Binding-site contacts:
Ligand atom C4 contacts residue ASN751 of chain 1.C at 4.2 Å.
Ligand atom C8 contacts residue ARG543 of chain 1.C at 3.4 Å.
Ligand atom C2 contacts residue ASN751 of chain 1.C at 2.4 Å.
Ligand atom C3 contacts residue ASN751 of chain 1.C at 3.6 Å.
Ligand atom C8 contacts residue LEU729 of chain 1.C at 4.3 Å (hydrophobic).
Ligand atom O3 contacts residue ASN751 of chain 1.C at 3.0 Å (h-bond).
Ligand atom C1 contacts residue ASN751 of chain 1.C at 1.4 Å.
Ligand atom C8 contacts residue ASN751 of chain 1.C at 3.5 Å.
Ligand atom N2 contacts residue ASN751 of chain 1.C at 3.3 Å (h-bond).
Ligand atom C5 contacts residue ASN751 of chain 1.C at 3.7 Å.
Ligand atom O5 contacts residue ASN749 of chain 1.C at 4.3 Å.
Ligand atom O5 contacts residue ASN751 of chain 1.C at 2.4 Å (h-bond).
Ligand atom C7 contacts residue ASN751 of chain 1.C at 3.8 Å.
Ligand atom C1 contacts residue ASN749 of chain 1.C at 4.2 Å.

Sequence of chain 1.C:
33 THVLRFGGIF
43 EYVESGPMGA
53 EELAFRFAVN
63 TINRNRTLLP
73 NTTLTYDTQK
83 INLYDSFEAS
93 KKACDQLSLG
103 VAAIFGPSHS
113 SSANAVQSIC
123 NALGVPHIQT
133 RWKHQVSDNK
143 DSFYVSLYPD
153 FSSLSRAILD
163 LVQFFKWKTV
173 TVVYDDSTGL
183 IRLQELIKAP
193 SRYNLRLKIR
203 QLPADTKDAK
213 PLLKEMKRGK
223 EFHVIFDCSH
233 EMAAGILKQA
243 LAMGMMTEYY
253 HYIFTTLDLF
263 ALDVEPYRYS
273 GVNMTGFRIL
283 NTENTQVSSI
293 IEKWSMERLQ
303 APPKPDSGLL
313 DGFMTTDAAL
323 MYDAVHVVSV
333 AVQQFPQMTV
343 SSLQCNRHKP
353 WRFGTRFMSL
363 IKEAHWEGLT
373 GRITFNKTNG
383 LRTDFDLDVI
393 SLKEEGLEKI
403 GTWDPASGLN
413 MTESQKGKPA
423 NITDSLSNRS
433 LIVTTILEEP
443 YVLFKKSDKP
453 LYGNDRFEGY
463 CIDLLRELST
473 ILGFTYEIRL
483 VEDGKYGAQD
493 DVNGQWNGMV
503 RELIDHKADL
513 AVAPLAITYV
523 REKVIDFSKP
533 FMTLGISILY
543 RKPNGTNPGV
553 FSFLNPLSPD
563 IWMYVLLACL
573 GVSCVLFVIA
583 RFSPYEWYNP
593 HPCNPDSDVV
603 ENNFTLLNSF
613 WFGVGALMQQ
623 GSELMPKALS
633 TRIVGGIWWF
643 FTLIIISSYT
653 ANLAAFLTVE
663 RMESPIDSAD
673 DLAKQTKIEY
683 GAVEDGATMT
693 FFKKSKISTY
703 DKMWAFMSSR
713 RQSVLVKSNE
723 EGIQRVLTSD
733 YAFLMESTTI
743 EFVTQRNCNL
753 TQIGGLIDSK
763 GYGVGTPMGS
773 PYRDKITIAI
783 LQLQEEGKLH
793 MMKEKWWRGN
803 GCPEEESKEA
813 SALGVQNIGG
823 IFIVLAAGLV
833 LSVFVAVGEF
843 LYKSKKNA

A protein and the small-molecule ligand that binds it are described below.
Small molecule (SMILES): CC(=O)N[C@H]1[C@H](O[C@H]2[C@H](O)[C@@H](NC(C)=O)CO[C@@H]2CO)O[C@H](CO)[C@@H](O)[C@@H]1O